Sequence of chain 1.EA:
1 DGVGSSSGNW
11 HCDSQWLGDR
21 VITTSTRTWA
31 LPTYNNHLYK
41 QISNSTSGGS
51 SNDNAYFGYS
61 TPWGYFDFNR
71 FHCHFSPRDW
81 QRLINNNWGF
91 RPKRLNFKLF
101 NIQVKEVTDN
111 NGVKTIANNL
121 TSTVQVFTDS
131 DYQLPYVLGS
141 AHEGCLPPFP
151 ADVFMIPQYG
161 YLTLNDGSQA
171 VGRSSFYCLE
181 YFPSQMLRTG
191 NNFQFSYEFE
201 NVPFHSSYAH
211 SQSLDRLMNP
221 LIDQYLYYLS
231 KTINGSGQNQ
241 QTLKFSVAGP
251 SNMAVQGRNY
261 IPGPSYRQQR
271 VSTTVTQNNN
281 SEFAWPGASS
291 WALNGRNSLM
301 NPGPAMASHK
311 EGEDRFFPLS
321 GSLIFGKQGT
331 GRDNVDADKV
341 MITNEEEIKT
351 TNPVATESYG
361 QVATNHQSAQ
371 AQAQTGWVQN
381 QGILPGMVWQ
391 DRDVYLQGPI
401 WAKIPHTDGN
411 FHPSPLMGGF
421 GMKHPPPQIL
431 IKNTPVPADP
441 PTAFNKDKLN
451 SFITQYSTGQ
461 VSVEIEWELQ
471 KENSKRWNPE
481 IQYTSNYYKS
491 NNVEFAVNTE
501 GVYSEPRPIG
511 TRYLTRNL

The protein below binds the small molecule below.
Small molecule (SMILES): OC[C@H]1O[C@@H](O)[C@H](O)[C@@H](O)[C@H]1O

Sequence of chain 1.X:
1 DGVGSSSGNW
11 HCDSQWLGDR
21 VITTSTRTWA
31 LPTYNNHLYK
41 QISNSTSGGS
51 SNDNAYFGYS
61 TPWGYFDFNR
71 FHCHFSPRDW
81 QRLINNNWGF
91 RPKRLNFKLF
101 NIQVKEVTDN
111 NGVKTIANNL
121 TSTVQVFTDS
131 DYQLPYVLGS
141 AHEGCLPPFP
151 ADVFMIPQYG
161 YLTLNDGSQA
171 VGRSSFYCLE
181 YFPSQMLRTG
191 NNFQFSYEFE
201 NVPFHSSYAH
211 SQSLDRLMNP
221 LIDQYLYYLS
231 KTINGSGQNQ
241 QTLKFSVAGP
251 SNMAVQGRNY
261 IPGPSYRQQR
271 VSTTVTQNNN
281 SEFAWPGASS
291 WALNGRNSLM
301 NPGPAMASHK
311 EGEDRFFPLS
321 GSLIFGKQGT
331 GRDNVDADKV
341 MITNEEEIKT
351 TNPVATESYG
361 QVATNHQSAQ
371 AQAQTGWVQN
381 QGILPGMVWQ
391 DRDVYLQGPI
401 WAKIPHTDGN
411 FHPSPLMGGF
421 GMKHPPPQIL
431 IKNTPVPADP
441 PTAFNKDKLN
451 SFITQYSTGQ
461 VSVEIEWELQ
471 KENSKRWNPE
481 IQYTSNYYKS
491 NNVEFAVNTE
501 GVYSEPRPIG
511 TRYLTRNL

Binding-site contacts:
Ligand atom C2 contacts residue TRP285 of chain 1.X at 3.5 Å (hydrophobic).
Ligand atom O3 contacts residue TRP285 of chain 1.X at 3.9 Å.
Ligand atom C5 contacts residue TRP285 of chain 1.X at 3.7 Å (hydrophobic).
Ligand atom O2 contacts residue ASN252 of chain 1.EA at 3.1 Å (h-bond).
Ligand atom O1 contacts residue ALA254 of chain 1.EA at 4.3 Å.
Ligand atom O1 contacts residue VAL255 of chain 1.EA at 4.0 Å.
Ligand atom C4 contacts residue TRP285 of chain 1.X at 4.0 Å (hydrophobic).
Ligand atom C6 contacts residue TRP285 of chain 1.X at 3.4 Å (hydrophobic).
Ligand atom O2 contacts residue VAL255 of chain 1.EA at 3.9 Å.
Ligand atom O2 contacts residue TRP285 of chain 1.X at 4.3 Å.
Ligand atom O1 contacts residue TRP285 of chain 1.X at 3.1 Å.
Ligand atom C3 contacts residue TRP285 of chain 1.X at 4.0 Å (hydrophobic).
Ligand atom O5 contacts residue TRP285 of chain 1.X at 3.1 Å (h-bond).
Ligand atom C1 contacts residue TRP285 of chain 1.X at 3.5 Å (hydrophobic).
Ligand atom O6 contacts residue TRP285 of chain 1.X at 3.2 Å (h-bond).
Ligand atom C2 contacts residue ASN252 of chain 1.EA at 4.3 Å.
Ligand atom O1 contacts residue ASN252 of chain 1.EA at 4.2 Å.
Ligand atom O4 contacts residue TRP285 of chain 1.X at 3.2 Å.